This small molecule binds to this protein.
Small molecule (SMILES): c1ccc(CC2NCCN2)cc1

Sequence of chain 1.B:
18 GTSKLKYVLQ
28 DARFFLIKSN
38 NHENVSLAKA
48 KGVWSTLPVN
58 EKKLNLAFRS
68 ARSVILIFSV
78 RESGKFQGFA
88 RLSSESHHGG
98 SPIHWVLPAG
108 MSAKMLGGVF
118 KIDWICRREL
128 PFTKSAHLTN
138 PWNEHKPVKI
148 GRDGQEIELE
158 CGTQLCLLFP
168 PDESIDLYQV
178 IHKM

Binding-site contacts:
Ligand atom CAK contacts residue SO41 of chain 1.E at 3.4 Å.
Ligand atom CAB contacts residue LEU54 of chain 1.B at 3.9 Å (hydrophobic).
Ligand atom CAG contacts residue TRP102 of chain 1.B at 3.7 Å (hydrophobic).
Ligand atom CAL contacts residue SER52 of chain 1.B at 4.1 Å.
Ligand atom CAK contacts residue SER52 of chain 1.B at 3.7 Å.
Ligand atom NAI contacts residue TRP51 of chain 1.B at 3.8 Å.
Ligand atom CAG contacts residue TRP51 of chain 1.B at 4.0 Å (hydrophobic).
Ligand atom CAD contacts residue LEU113 of chain 1.B at 3.9 Å (hydrophobic).
Ligand atom CAE contacts residue SO41 of chain 1.E at 3.6 Å.
Ligand atom CAB contacts residue LEU113 of chain 1.B at 3.6 Å (hydrophobic).
Ligand atom CAA contacts residue MET108 of chain 1.B at 3.4 Å (hydrophobic).
Ligand atom CAK contacts residue TRP51 of chain 1.B at 3.4 Å (hydrophobic).
Ligand atom NAI contacts residue SER52 of chain 1.B at 2.8 Å (h-bond).
Ligand atom NAJ contacts residue LEU113 of chain 1.B at 3.8 Å.
Ligand atom CAE contacts residue MET108 of chain 1.B at 4.2 Å (hydrophobic).
Ligand atom CAH contacts residue SO41 of chain 1.E at 3.5 Å.
Ligand atom CAL contacts residue SO41 of chain 1.E at 4.0 Å.
Ligand atom CAF contacts residue SER52 of chain 1.B at 3.9 Å.
Ligand atom CAF contacts residue TRP102 of chain 1.B at 3.5 Å (hydrophobic).
Ligand atom CAD contacts residue SER52 of chain 1.B at 3.6 Å.
Ligand atom CAH contacts residue TRP51 of chain 1.B at 3.9 Å (hydrophobic).
Ligand atom CAB contacts residue MET112 of chain 1.B at 3.8 Å (hydrophobic).
Ligand atom CAA contacts residue LEU113 of chain 1.B at 3.3 Å (hydrophobic).
Ligand atom CAD contacts residue THR53 of chain 1.B at 3.5 Å.
Ligand atom NAJ contacts residue TRP51 of chain 1.B at 4.1 Å.
Ligand atom CAD contacts residue LEU54 of chain 1.B at 4.0 Å (hydrophobic).
Ligand atom CAC contacts residue LEU54 of chain 1.B at 4.2 Å (hydrophobic).
Ligand atom CAA contacts residue MET112 of chain 1.B at 4.2 Å (hydrophobic).
Ligand atom CAH contacts residue SER52 of chain 1.B at 3.7 Å.
Ligand atom NAJ contacts residue ASN41 of chain 1.B at 4.0 Å.
Ligand atom CAA contacts residue LEU54 of chain 1.B at 3.6 Å (hydrophobic).
Ligand atom CAG contacts residue SO41 of chain 1.E at 3.8 Å.
Ligand atom CAC contacts residue LEU113 of chain 1.B at 3.6 Å (hydrophobic).
Ligand atom CAB contacts residue THR53 of chain 1.B at 3.6 Å.
Ligand atom NAJ contacts residue SO41 of chain 1.E at 2.6 Å (h-bond).
Ligand atom CAF contacts residue TRP51 of chain 1.B at 3.8 Å (hydrophobic).
Ligand atom CAF contacts residue LEU113 of chain 1.B at 4.1 Å (hydrophobic).
Ligand atom CAC contacts residue MET108 of chain 1.B at 3.0 Å (hydrophobic).
Ligand atom CAG contacts residue LEU113 of chain 1.B at 3.7 Å (hydrophobic).
Ligand atom CAG contacts residue ASN41 of chain 1.B at 3.6 Å.